Sequence of chain 1.Y:
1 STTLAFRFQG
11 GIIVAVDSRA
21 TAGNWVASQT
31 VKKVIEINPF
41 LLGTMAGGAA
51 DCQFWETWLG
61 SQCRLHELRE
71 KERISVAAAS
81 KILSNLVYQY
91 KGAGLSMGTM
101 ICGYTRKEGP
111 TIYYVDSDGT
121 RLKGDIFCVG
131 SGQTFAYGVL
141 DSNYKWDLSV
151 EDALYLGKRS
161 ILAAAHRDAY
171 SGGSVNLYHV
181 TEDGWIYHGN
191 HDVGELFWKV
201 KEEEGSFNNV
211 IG

Binding-site contacts:
Ligand atom N41 contacts residue GLY47 of chain 1.Y at 2.7 Å (h-bond).
Ligand atom N22 contacts residue ASP126 of chain 1.Z at 3.4 Å (salt-bridge).
Ligand atom O1 contacts residue HIS108 of chain 1.Z at 3.4 Å.
Ligand atom C42 contacts residue SER1 of chain 1.Y at 2.3 Å.
Ligand atom C39 contacts residue GLY47 of chain 1.Y at 3.4 Å.
Ligand atom O60 contacts residue SER1 of chain 1.Y at 3.0 Å (h-bond).
Ligand atom C27 contacts residue ALA27 of chain 1.Y at 3.0 Å (hydrophobic).
Ligand atom C51 contacts residue MES1 of chain 1.RA at 3.4 Å.
Ligand atom C26 contacts residue SER130 of chain 1.Z at 3.5 Å.
Ligand atom C23 contacts residue THR21 of chain 1.Y at 3.5 Å.
Ligand atom C58 contacts residue TYR170 of chain 1.Y at 3.2 Å (hydrophobic).
Ligand atom C16 contacts residue VAL128 of chain 1.Z at 3.6 Å (hydrophobic).
Ligand atom O60 contacts residue MES1 of chain 1.RA at 1.4 Å (h-bond).
Ligand atom O40 contacts residue THR21 of chain 1.Y at 3.1 Å (h-bond).
Ligand atom O29 contacts residue ALA49 of chain 1.Y at 3.2 Å (h-bond).
Ligand atom C11 contacts residue ASP126 of chain 1.Z at 3.6 Å.
Ligand atom C28 contacts residue THR21 of chain 1.Y at 3.7 Å.
Ligand atom C47 contacts residue SER1 of chain 1.Y at 1.4 Å.
Ligand atom C43 contacts residue GLY47 of chain 1.Y at 3.5 Å.
Ligand atom O9 contacts residue HIS108 of chain 1.Z at 3.3 Å (h-bond).
Ligand atom C31 contacts residue THR21 of chain 1.Y at 3.7 Å.
Ligand atom C12 contacts residue ASP126 of chain 1.Z at 3.1 Å.
Ligand atom O48 contacts residue MES1 of chain 1.RA at 3.0 Å (h-bond).
Ligand atom O48 contacts residue ALA46 of chain 1.Y at 3.6 Å.
Ligand atom C31 contacts residue GLY47 of chain 1.Y at 3.3 Å.
Ligand atom N30 contacts residue THR21 of chain 1.Y at 2.9 Å (h-bond).
Ligand atom N41 contacts residue SER1 of chain 1.Y at 3.7 Å.
Ligand atom O48 contacts residue GLY47 of chain 1.Y at 2.9 Å (h-bond).
Ligand atom C5 contacts residue HIS108 of chain 1.Z at 3.4 Å.
Ligand atom C42 contacts residue GLY47 of chain 1.Y at 3.7 Å.
Ligand atom C44 contacts residue SER1 of chain 1.Y at 3.6 Å.
Ligand atom C43 contacts residue SER1 of chain 1.Y at 2.7 Å.
Ligand atom C51 contacts residue SER1 of chain 1.Y at 1.5 Å.
Ligand atom O40 contacts residue ALA20 of chain 1.Y at 3.4 Å.
Ligand atom O9 contacts residue PRO127 of chain 1.Z at 3.2 Å.
Ligand atom C59 contacts residue SER1 of chain 1.Y at 2.4 Å.
Ligand atom O48 contacts residue SER1 of chain 1.Y at 2.2 Å (h-bond).
Ligand atom C59 contacts residue MES1 of chain 1.RA at 2.6 Å.
Ligand atom C58 contacts residue SER1 of chain 1.Y at 2.4 Å.
Ligand atom C32 contacts residue THR21 of chain 1.Y at 3.6 Å.

Sequence of chain 1.Z:
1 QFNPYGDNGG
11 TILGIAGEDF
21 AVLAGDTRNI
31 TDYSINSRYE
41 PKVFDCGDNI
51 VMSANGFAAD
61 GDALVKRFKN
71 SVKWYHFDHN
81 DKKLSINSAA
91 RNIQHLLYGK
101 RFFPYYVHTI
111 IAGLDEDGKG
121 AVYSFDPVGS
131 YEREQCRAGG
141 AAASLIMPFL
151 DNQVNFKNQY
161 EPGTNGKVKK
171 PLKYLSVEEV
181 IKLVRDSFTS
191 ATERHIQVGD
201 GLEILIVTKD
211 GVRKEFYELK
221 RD

This small molecule binds to this protein.
Small molecule (SMILES): CC(C)C[C@H](NC(=O)[C@H](CCc1ccccc1)NC(=O)CN1CCOCC1)C(=O)N[C@@H](Cc1ccccc1)C(=O)N[C@@H](CC(C)C)[C@@H](O)[C@H](C)CO